The small molecule below binds the protein below.
Small molecule (SMILES): CC(=O)N[C@@H]1[C@@H](O)[C@H](O)[C@@H](CO)O[C@H]1O

Sequence of chain 1.A:
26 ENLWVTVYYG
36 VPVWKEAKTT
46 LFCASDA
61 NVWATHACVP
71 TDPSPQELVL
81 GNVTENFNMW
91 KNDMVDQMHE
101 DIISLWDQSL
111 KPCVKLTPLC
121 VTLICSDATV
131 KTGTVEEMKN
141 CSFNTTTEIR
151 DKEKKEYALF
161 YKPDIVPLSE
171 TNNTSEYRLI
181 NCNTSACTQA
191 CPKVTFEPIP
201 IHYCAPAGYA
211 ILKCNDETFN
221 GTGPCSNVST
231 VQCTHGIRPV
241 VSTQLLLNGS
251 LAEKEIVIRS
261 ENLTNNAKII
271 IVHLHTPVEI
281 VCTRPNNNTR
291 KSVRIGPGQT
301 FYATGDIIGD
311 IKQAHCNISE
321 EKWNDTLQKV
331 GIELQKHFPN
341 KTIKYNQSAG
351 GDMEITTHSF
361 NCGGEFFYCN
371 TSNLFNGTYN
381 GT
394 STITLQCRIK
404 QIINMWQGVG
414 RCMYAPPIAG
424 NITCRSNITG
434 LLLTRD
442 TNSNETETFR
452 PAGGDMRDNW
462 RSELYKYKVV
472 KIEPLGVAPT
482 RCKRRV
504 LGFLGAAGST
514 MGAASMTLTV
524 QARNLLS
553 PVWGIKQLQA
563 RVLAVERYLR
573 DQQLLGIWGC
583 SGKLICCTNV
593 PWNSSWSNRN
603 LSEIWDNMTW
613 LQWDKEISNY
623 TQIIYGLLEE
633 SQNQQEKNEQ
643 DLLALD

Binding-site contacts:
Ligand atom O5 contacts residue SER597 of chain 1.A at 2.8 Å (h-bond).
Ligand atom O6 contacts residue SER597 of chain 1.A at 3.9 Å.
Ligand atom C2 contacts residue ASN595 of chain 1.A at 2.5 Å.
Ligand atom O5 contacts residue ASN595 of chain 1.A at 2.3 Å (h-bond).
Ligand atom C1 contacts residue ASN595 of chain 1.A at 1.4 Å.
Ligand atom C6 contacts residue SER597 of chain 1.A at 3.9 Å.
Ligand atom C7 contacts residue ASN595 of chain 1.A at 4.0 Å.
Ligand atom C1 contacts residue SER597 of chain 1.A at 3.5 Å.
Ligand atom C3 contacts residue ASN595 of chain 1.A at 3.8 Å.
Ligand atom C5 contacts residue SER597 of chain 1.A at 3.9 Å.
Ligand atom N2 contacts residue ASN595 of chain 1.A at 3.0 Å (h-bond).
Ligand atom C4 contacts residue ASN595 of chain 1.A at 4.2 Å.
Ligand atom C5 contacts residue ASN595 of chain 1.A at 3.7 Å.